Sequence of chain 1.B:
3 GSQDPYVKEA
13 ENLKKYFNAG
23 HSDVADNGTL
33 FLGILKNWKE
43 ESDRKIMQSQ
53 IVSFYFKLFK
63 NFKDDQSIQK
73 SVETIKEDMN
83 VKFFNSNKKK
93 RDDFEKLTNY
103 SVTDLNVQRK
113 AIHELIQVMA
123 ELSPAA

Sequence of chain 1.A:
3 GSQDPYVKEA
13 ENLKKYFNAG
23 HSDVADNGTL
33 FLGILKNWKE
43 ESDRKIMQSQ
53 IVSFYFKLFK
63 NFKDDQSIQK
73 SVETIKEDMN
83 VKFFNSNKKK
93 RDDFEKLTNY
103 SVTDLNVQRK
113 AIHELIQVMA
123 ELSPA

Binding-site contacts:
Ligand atom C2 contacts residue ASN108 of chain 1.B at 4.3 Å.
Ligand atom N2 contacts residue ASP28 of chain 1.A at 4.1 Å.
Ligand atom C7 contacts residue ASN29 of chain 1.A at 4.0 Å.
Ligand atom O7 contacts residue ASN108 of chain 1.B at 2.9 Å (h-bond).
Ligand atom C7 contacts residue ASP28 of chain 1.A at 4.5 Å.
Ligand atom C7 contacts residue ASN108 of chain 1.B at 3.8 Å.
Ligand atom C8 contacts residue ASP25 of chain 1.A at 3.2 Å.
Ligand atom O5 contacts residue ASN29 of chain 1.A at 2.4 Å (h-bond).
Ligand atom N2 contacts residue ASN29 of chain 1.A at 2.9 Å (h-bond).
Ligand atom C8 contacts residue ASP28 of chain 1.A at 3.8 Å.
Ligand atom C8 contacts residue ASN108 of chain 1.B at 4.5 Å.
Ligand atom C3 contacts residue ASN29 of chain 1.A at 3.8 Å.
Ligand atom C1 contacts residue ASN29 of chain 1.A at 1.4 Å.
Ligand atom C4 contacts residue ASN29 of chain 1.A at 4.2 Å.
Ligand atom C5 contacts residue ASN29 of chain 1.A at 3.7 Å.
Ligand atom O3 contacts residue ASN108 of chain 1.B at 4.2 Å.
Ligand atom C2 contacts residue ASN29 of chain 1.A at 2.5 Å.

A small-molecule ligand and the protein it binds are described below.
Small molecule (SMILES): CC(=O)N[C@@H]1[C@@H](O)[C@H](O)[C@@H](CO)O[C@H]1O